A small-molecule ligand and the protein it binds are described below.
Small molecule (SMILES): CC(=O)N[C@@H]1[C@@H](O)[C@H](O)[C@@H](CO)O[C@H]1O

Binding-site contacts:
Ligand atom C6 contacts residue SER21 of chain 1.I at 3.1 Å.
Ligand atom C5 contacts residue SER23 of chain 1.I at 4.1 Å.
Ligand atom O5 contacts residue LEU22 of chain 1.I at 4.5 Å.
Ligand atom C5 contacts residue ASN73 of chain 1.I at 3.7 Å.
Ligand atom N2 contacts residue ASP71 of chain 1.I at 4.4 Å.
Ligand atom C6 contacts residue SER23 of chain 1.I at 4.3 Å.
Ligand atom O5 contacts residue SER23 of chain 1.I at 3.6 Å.
Ligand atom C2 contacts residue SER21 of chain 1.I at 3.2 Å.
Ligand atom C8 contacts residue ASN73 of chain 1.I at 4.1 Å.
Ligand atom N2 contacts residue ASN73 of chain 1.I at 2.9 Å (h-bond).
Ligand atom C1 contacts residue SER21 of chain 1.I at 3.1 Å.
Ligand atom C4 contacts residue ASN73 of chain 1.I at 4.2 Å.
Ligand atom O6 contacts residue LEU12 of chain 1.I at 3.7 Å.
Ligand atom C3 contacts residue SER21 of chain 1.I at 3.9 Å.
Ligand atom O5 contacts residue ASN73 of chain 1.I at 2.4 Å (h-bond).
Ligand atom C1 contacts residue SER23 of chain 1.I at 3.9 Å.
Ligand atom C3 contacts residue ASN73 of chain 1.I at 3.8 Å.
Ligand atom O5 contacts residue SER21 of chain 1.I at 2.6 Å (h-bond).
Ligand atom C1 contacts residue ASN73 of chain 1.I at 1.4 Å.
Ligand atom C5 contacts residue SER21 of chain 1.I at 3.4 Å.
Ligand atom O6 contacts residue SER21 of chain 1.I at 2.1 Å (h-bond).
Ligand atom N2 contacts residue SER21 of chain 1.I at 4.4 Å.
Ligand atom C4 contacts residue SER21 of chain 1.I at 3.4 Å.
Ligand atom O7 contacts residue SER21 of chain 1.I at 4.1 Å.
Ligand atom O7 contacts residue ASN73 of chain 1.I at 2.9 Å (h-bond).
Ligand atom O6 contacts residue LEU22 of chain 1.I at 4.1 Å.
Ligand atom C2 contacts residue ASN73 of chain 1.I at 2.5 Å.
Ligand atom C7 contacts residue ASN73 of chain 1.I at 3.1 Å.

Sequence of chain 1.I:
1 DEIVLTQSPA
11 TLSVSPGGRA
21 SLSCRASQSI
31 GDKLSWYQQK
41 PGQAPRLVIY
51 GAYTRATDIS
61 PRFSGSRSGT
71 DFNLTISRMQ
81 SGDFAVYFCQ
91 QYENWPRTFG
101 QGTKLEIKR